Binding-site contacts:
Ligand atom O6 contacts residue ASN318 of chain 20.B at 2.9 Å (h-bond).
Ligand atom O5 contacts residue SER284 of chain 20.B at 4.2 Å.
Ligand atom O6 contacts residue SER284 of chain 20.B at 2.4 Å (h-bond).
Ligand atom C8 contacts residue GLU305 of chain 38.A at 4.5 Å.
Ligand atom C5 contacts residue SER284 of chain 20.B at 4.5 Å.
Ligand atom C7 contacts residue GLU305 of chain 38.A at 3.6 Å.
Ligand atom C6 contacts residue SER284 of chain 20.B at 3.4 Å.
Ligand atom C6 contacts residue ASN318 of chain 20.B at 3.2 Å.
Ligand atom N2 contacts residue GLU305 of chain 38.A at 4.4 Å.
Ligand atom O7 contacts residue GLU305 of chain 38.A at 2.4 Å (salt-bridge).

Sequence of chain 20.B:
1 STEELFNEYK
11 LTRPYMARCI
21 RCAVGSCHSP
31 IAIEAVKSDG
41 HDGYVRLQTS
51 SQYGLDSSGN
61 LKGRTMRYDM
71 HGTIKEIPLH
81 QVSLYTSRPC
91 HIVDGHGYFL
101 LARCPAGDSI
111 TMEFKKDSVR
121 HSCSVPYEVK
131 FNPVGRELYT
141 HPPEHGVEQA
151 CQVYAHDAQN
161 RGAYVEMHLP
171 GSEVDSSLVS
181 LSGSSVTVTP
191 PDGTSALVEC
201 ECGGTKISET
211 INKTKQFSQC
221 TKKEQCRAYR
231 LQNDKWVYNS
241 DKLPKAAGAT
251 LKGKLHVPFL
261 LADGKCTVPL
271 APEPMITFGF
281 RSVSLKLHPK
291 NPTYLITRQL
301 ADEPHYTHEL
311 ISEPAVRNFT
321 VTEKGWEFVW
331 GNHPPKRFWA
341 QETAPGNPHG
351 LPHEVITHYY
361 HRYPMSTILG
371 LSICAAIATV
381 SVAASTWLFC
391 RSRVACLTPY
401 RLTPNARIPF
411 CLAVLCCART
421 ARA

A small-molecule ligand and the protein it binds are described below.
Small molecule (SMILES): CC(=O)N[C@@H]1[C@@H](O)[C@H](O)[C@@H](CO)O[C@H]1O

Sequence of chain 38.A:
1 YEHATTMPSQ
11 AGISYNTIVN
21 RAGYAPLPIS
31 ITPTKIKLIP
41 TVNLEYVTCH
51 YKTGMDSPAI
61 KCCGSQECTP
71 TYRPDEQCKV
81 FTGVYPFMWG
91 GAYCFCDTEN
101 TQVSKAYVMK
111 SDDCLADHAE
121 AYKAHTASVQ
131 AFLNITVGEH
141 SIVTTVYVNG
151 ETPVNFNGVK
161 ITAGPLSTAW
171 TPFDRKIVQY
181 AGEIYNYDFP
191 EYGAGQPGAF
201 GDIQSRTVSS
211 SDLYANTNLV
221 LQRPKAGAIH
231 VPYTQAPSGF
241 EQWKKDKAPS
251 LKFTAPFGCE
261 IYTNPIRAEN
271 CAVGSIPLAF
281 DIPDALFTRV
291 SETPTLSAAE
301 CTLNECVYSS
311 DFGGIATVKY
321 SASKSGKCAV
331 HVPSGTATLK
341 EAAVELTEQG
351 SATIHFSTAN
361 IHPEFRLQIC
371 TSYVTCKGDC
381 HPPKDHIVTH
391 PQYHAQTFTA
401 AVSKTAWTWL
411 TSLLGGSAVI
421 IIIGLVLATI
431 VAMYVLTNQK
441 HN